A small-molecule ligand and the protein it binds are described below.
Small molecule (SMILES): Nc1ccn([C@H]2C[C@H](O)[C@@H](COP(=O)(O)O)O2)c(=O)n1

Binding-site contacts:
Ligand atom O3' contacts residue DA1 of chain 1.PF at 1.6 Å.
Ligand atom C4' contacts residue DA1 of chain 1.PF at 3.9 Å.
Ligand atom C2' contacts residue DA1 of chain 1.PF at 3.1 Å.
Ligand atom C5' contacts residue PRO205 of chain 1.DB at 4.5 Å (hydrophobic).
Ligand atom O5' contacts residue DA1 of chain 1.PF at 4.3 Å.
Ligand atom C3' contacts residue DA1 of chain 1.PF at 2.6 Å.
Ligand atom C5' contacts residue DA1 of chain 1.PF at 4.4 Å.
Ligand atom O3' contacts residue PRO205 of chain 1.DB at 4.2 Å.

Sequence of chain 1.DB:
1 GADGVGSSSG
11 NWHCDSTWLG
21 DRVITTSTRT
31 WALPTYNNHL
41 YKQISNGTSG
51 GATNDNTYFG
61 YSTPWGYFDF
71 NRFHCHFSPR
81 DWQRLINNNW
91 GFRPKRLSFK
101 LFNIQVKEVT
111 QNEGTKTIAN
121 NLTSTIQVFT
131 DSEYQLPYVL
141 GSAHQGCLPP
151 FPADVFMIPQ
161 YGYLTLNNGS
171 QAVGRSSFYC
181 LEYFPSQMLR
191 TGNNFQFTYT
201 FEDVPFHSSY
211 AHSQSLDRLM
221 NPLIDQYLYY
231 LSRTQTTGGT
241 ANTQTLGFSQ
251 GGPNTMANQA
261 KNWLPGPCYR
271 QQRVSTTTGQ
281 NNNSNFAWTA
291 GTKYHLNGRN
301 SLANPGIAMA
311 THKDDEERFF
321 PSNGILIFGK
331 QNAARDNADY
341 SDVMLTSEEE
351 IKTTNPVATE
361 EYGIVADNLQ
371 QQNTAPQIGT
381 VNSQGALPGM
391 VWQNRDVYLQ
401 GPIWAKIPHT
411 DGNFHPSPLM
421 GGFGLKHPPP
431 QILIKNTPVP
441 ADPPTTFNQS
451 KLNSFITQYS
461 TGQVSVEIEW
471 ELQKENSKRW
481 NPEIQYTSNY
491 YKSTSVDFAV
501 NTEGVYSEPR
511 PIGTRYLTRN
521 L